Binding-site contacts:
Ligand atom C4 contacts residue ASN149 of chain 1.B at 4.2 Å.
Ligand atom C8 contacts residue ASN149 of chain 1.B at 4.2 Å.
Ligand atom O7 contacts residue ASN149 of chain 1.B at 3.0 Å (h-bond).
Ligand atom O5 contacts residue SER151 of chain 1.B at 4.3 Å.
Ligand atom N2 contacts residue ASN149 of chain 1.B at 2.8 Å (h-bond).
Ligand atom C2 contacts residue ASN149 of chain 1.B at 2.4 Å.
Ligand atom C7 contacts residue ASN149 of chain 1.B at 3.1 Å.
Ligand atom C3 contacts residue ASN149 of chain 1.B at 3.7 Å.
Ligand atom C5 contacts residue ASN149 of chain 1.B at 3.6 Å.
Ligand atom O5 contacts residue ASN149 of chain 1.B at 2.4 Å (h-bond).
Ligand atom C1 contacts residue ASN149 of chain 1.B at 1.4 Å.

Sequence of chain 1.B:
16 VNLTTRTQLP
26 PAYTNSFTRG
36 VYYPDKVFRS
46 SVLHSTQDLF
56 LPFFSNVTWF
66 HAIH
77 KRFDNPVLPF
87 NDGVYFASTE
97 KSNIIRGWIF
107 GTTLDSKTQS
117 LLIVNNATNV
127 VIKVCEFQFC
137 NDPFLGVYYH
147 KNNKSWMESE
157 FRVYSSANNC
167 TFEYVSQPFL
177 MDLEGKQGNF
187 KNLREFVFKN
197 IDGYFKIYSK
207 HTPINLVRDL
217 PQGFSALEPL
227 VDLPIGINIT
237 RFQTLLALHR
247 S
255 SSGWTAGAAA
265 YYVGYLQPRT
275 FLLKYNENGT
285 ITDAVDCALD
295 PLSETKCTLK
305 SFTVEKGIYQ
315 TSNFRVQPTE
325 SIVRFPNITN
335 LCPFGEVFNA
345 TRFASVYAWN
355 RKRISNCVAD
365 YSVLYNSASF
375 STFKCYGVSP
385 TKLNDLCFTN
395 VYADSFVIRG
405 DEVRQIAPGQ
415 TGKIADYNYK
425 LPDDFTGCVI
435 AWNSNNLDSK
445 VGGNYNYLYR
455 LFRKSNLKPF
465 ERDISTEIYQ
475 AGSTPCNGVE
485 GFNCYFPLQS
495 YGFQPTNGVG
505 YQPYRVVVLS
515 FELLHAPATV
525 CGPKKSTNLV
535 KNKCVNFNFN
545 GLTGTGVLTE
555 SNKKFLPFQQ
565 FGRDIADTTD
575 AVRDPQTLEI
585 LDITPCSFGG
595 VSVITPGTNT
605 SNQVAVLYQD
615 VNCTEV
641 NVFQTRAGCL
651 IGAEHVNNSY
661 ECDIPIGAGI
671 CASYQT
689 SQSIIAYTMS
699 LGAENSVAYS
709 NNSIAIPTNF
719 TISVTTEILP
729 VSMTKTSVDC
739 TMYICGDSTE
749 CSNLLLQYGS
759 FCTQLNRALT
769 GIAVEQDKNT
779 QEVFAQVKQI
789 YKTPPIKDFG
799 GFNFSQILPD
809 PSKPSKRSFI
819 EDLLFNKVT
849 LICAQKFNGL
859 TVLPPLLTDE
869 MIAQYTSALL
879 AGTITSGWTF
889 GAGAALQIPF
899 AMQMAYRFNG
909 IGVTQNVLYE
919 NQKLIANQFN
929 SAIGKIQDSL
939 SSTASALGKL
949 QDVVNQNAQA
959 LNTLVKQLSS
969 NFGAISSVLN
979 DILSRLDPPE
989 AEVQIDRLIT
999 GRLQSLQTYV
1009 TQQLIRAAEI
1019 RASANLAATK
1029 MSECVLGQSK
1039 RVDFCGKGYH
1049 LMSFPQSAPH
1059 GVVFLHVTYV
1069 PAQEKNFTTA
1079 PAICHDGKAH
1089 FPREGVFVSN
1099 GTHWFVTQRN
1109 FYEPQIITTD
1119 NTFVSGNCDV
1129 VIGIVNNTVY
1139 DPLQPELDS

The protein below binds the small molecule below.
Small molecule (SMILES): CC(=O)N[C@@H]1[C@@H](O)[C@H](O)[C@@H](CO)O[C@H]1O